Sequence of chain 1.C:
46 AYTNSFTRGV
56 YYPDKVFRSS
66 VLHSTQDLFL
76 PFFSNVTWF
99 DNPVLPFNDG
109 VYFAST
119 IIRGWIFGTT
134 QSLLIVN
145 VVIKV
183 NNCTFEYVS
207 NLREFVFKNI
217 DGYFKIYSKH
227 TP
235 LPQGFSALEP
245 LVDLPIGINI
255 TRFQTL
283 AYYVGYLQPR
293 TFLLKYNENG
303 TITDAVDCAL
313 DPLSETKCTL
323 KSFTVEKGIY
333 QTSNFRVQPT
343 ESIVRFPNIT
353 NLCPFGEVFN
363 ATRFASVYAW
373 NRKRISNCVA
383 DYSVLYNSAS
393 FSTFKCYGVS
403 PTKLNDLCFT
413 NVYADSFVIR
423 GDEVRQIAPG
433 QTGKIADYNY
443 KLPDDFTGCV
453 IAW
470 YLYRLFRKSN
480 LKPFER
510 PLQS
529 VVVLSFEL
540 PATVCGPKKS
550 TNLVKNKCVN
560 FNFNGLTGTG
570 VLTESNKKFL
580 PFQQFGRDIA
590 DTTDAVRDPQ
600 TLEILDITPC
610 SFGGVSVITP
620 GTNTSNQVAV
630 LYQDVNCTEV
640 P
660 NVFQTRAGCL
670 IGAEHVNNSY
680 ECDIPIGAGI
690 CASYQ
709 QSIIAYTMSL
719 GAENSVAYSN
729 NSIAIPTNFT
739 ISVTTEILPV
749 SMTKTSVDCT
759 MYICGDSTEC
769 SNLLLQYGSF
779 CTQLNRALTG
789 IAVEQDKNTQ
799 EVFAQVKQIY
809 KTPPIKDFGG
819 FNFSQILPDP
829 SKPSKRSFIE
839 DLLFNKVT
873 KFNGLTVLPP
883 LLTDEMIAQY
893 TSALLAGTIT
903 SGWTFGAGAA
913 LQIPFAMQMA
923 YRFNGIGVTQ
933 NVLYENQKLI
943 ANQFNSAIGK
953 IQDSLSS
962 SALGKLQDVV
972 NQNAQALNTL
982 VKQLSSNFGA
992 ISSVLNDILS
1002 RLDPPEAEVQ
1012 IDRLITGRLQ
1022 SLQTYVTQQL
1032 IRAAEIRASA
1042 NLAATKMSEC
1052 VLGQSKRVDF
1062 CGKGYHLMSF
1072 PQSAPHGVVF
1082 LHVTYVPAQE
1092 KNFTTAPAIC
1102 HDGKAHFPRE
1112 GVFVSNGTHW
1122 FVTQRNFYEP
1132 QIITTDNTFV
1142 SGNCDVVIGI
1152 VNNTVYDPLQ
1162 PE

Binding-site contacts:
Ligand atom C8 contacts residue ASN1117 of chain 1.C at 3.7 Å.
Ligand atom C3 contacts residue ASN1117 of chain 1.C at 3.8 Å.
Ligand atom C6 contacts residue PHE1122 of chain 1.C at 3.9 Å (hydrophobic).
Ligand atom O5 contacts residue ASN1117 of chain 1.C at 2.3 Å (h-bond).
Ligand atom O7 contacts residue HIS1120 of chain 1.C at 3.6 Å.
Ligand atom C1 contacts residue ASN1117 of chain 1.C at 1.4 Å.
Ligand atom C1 contacts residue THR1119 of chain 1.C at 4.0 Å.
Ligand atom C4 contacts residue HIS1120 of chain 1.C at 4.1 Å.
Ligand atom C2 contacts residue ASN1117 of chain 1.C at 2.4 Å.
Ligand atom C2 contacts residue HIS1120 of chain 1.C at 4.3 Å.
Ligand atom C4 contacts residue ASN1117 of chain 1.C at 4.2 Å.
Ligand atom O6 contacts residue PHE1122 of chain 1.C at 4.4 Å.
Ligand atom C8 contacts residue HIS1120 of chain 1.C at 4.2 Å.
Ligand atom C7 contacts residue ASN1117 of chain 1.C at 3.5 Å.
Ligand atom C5 contacts residue ASN1117 of chain 1.C at 3.6 Å.
Ligand atom C7 contacts residue HIS1120 of chain 1.C at 4.1 Å.
Ligand atom O7 contacts residue ASN1117 of chain 1.C at 3.7 Å.
Ligand atom N2 contacts residue ASN1117 of chain 1.C at 2.9 Å (h-bond).
Ligand atom O5 contacts residue PHE1122 of chain 1.C at 4.0 Å.
Ligand atom C3 contacts residue THR1119 of chain 1.C at 4.0 Å.
Ligand atom C3 contacts residue HIS1120 of chain 1.C at 3.8 Å.
Ligand atom C1 contacts residue HIS1120 of chain 1.C at 3.8 Å.
Ligand atom O4 contacts residue HIS1120 of chain 1.C at 3.8 Å.
Ligand atom C5 contacts residue HIS1120 of chain 1.C at 3.6 Å.
Ligand atom N2 contacts residue THR1119 of chain 1.C at 3.4 Å (h-bond).
Ligand atom C2 contacts residue THR1119 of chain 1.C at 4.0 Å.
Ligand atom C8 contacts residue THR1119 of chain 1.C at 4.4 Å.
Ligand atom C5 contacts residue PHE1122 of chain 1.C at 4.3 Å (hydrophobic).
Ligand atom O5 contacts residue HIS1120 of chain 1.C at 4.1 Å.
Ligand atom C7 contacts residue THR1119 of chain 1.C at 4.4 Å.

The protein below binds the small molecule below.
Small molecule (SMILES): CC(=O)N[C@H]1[C@H](O[C@H]2[C@H](O)[C@@H](NC(C)=O)CO[C@@H]2CO)O[C@H](CO)[C@@H](O)[C@@H]1O